Sequence of chain 9.A:
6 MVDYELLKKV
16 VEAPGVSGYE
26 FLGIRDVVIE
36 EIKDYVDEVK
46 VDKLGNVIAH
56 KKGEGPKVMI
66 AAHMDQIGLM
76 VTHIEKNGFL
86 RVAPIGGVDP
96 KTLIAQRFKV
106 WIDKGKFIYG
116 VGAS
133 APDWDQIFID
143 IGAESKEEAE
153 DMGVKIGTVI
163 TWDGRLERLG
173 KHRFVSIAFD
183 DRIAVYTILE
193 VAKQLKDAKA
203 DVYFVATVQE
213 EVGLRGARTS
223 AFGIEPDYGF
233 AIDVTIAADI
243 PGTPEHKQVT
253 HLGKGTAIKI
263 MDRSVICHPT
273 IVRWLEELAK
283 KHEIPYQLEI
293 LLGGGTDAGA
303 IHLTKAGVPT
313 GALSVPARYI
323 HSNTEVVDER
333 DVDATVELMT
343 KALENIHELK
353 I

Binding-site contacts:
Ligand atom OXT contacts residue HIS323 of chain 9.A at 2.8 Å.
Ligand atom O contacts residue ZN1 of chain 9.D at 2.4 Å.
Ligand atom O contacts residue HIS323 of chain 9.A at 3.1 Å (h-bond).
Ligand atom C5 contacts residue LEU293 of chain 9.A at 3.4 Å (hydrophobic).
Ligand atom O contacts residue GLY296 of chain 9.A at 3.5 Å.
Ligand atom CA contacts residue ZN1 of chain 9.D at 3.4 Å.
Ligand atom O contacts residue HIS323 of chain 9.A at 3.0 Å (h-bond).
Ligand atom OD2 contacts residue ILE322 of chain 9.A at 3.1 Å.
Ligand atom O contacts residue ILE322 of chain 9.A at 3.3 Å.
Ligand atom N contacts residue ZN1 of chain 9.C at 2.2 Å.
Ligand atom O1 contacts residue HIS68 of chain 9.A at 3.1 Å (h-bond).
Ligand atom N contacts residue VAL236 of chain 9.A at 3.4 Å (h-bond).
Ligand atom C6 contacts residue ZN1 of chain 9.C at 2.8 Å.
Ligand atom O contacts residue GLY297 of chain 9.A at 3.3 Å (h-bond).
Ligand atom C3 contacts residue VAL236 of chain 9.A at 3.3 Å (hydrophobic).
Ligand atom N contacts residue ASP182 of chain 9.A at 3.4 Å (salt-bridge).
Ligand atom N contacts residue ASP235 of chain 9.A at 2.7 Å (salt-bridge).
Ligand atom CA contacts residue ASP182 of chain 9.A at 3.6 Å.
Ligand atom O1 contacts residue GLU213 of chain 9.A at 3.1 Å (salt-bridge).
Ligand atom C6 contacts residue GLU212 of chain 9.A at 3.2 Å.
Ligand atom CG2 contacts residue GLU212 of chain 9.A at 3.5 Å.
Ligand atom C5 contacts residue VAL236 of chain 9.A at 3.3 Å (hydrophobic).
Ligand atom O1 contacts residue ZN1 of chain 9.C at 2.0 Å.
Ligand atom C contacts residue GLU213 of chain 9.A at 3.5 Å.
Ligand atom O contacts residue GLU213 of chain 9.A at 3.2 Å (salt-bridge).
Ligand atom O1 contacts residue GLU212 of chain 9.A at 2.9 Å (salt-bridge).
Ligand atom C contacts residue HIS323 of chain 9.A at 3.3 Å.
Ligand atom C2 contacts residue GLY297 of chain 9.A at 3.6 Å.
Ligand atom CG contacts residue ILE238 of chain 9.A at 3.2 Å (hydrophobic).
Ligand atom O1 contacts residue ASP182 of chain 9.A at 3.0 Å (salt-bridge).
Ligand atom OD1 contacts residue ILE238 of chain 9.A at 3.6 Å.
Ligand atom OXT contacts residue ILE322 of chain 9.A at 3.0 Å.
Ligand atom N contacts residue GLU212 of chain 9.A at 3.4 Å (salt-bridge).
Ligand atom O1 contacts residue ZN1 of chain 9.D at 2.1 Å.
Ligand atom C contacts residue ZN1 of chain 9.D at 2.9 Å.
Ligand atom OD2 contacts residue ILE238 of chain 9.A at 2.8 Å.
Ligand atom N contacts residue GLY297 of chain 9.A at 3.3 Å (h-bond).
Ligand atom CA contacts residue ZN1 of chain 9.C at 2.9 Å.
Ligand atom C6 contacts residue ZN1 of chain 9.D at 2.9 Å.
Ligand atom C contacts residue ILE322 of chain 9.A at 3.5 Å (hydrophobic).

The small molecule below binds the protein below.
Small molecule (SMILES): CC(C)C[C@@H](N)[C@H](O)C(=O)N[C@H](C(=O)N[C@@H](C(=O)N[C@@H](CC(=O)O)C(=O)O)C(C)C)C(C)C